A small-molecule ligand and the protein it binds are described below.
Small molecule (SMILES): CC(=O)c1ccc(NC(=O)/C(C#N)=C(\O)c2cnoc2C)cc1

Binding-site contacts:
Ligand atom C1 contacts residue THR161 of chain 1.A at 3.7 Å.
Ligand atom C3 contacts residue THR161 of chain 1.A at 3.4 Å.
Ligand atom N14 contacts residue SER220 of chain 1.A at 3.6 Å (h-bond).
Ligand atom O7 contacts residue VAL68 of chain 1.A at 3.5 Å (h-bond).
Ligand atom C1 contacts residue ATP1 of chain 1.E at 3.2 Å.
Ligand atom C15 contacts residue PRO146 of chain 1.A at 3.7 Å (hydrophobic).
Ligand atom C2 contacts residue THR161 of chain 1.A at 3.9 Å.
Ligand atom O6 contacts residue ATP1 of chain 1.E at 3.5 Å (h-bond).
Ligand atom C18 contacts residue ATP1 of chain 1.E at 3.8 Å.
Ligand atom C8 contacts residue THR161 of chain 1.A at 3.2 Å.
Ligand atom C8 contacts residue ASP159 of chain 1.A at 3.3 Å.
Ligand atom C11 contacts residue ARG216 of chain 1.A at 3.6 Å.
Ligand atom C11 contacts residue ATP1 of chain 1.E at 3.6 Å.
Ligand atom N9 contacts residue MET69 of chain 1.A at 3.3 Å.
Ligand atom N9 contacts residue THR51 of chain 1.A at 2.9 Å (h-bond).
Ligand atom N12 contacts residue ATP1 of chain 1.E at 3.5 Å.
Ligand atom C8 contacts residue ASP67 of chain 1.A at 3.6 Å.
Ligand atom C16 contacts residue ARG216 of chain 1.A at 3.8 Å.
Ligand atom C4 contacts residue SER220 of chain 1.A at 3.3 Å.
Ligand atom C10 contacts residue PRO146 of chain 1.A at 3.7 Å (hydrophobic).
Ligand atom N14 contacts residue SER218 of chain 1.A at 2.7 Å (h-bond).
Ligand atom N9 contacts residue SER220 of chain 1.A at 3.6 Å.
Ligand atom C15 contacts residue ATP1 of chain 1.E at 3.6 Å.
Ligand atom O13 contacts residue ARG216 of chain 1.A at 2.8 Å (salt-bridge).
Ligand atom N14 contacts residue VAL200 of chain 1.A at 3.7 Å.
Ligand atom O7 contacts residue ASP67 of chain 1.A at 3.7 Å.
Ligand atom C4 contacts residue ATP1 of chain 1.E at 3.2 Å.
Ligand atom N14 contacts residue ARG216 of chain 1.A at 3.4 Å (salt-bridge).
Ligand atom C16 contacts residue ATP1 of chain 1.E at 3.4 Å.
Ligand atom O13 contacts residue ATP1 of chain 1.E at 3.3 Å.
Ligand atom N12 contacts residue PRO146 of chain 1.A at 3.8 Å.
Ligand atom C19 contacts residue SER145 of chain 1.A at 3.7 Å.
Ligand atom C17 contacts residue SER145 of chain 1.A at 3.7 Å.
Ligand atom C2 contacts residue ATP1 of chain 1.E at 3.0 Å.
Ligand atom O7 contacts residue THR51 of chain 1.A at 3.1 Å (h-bond).
Ligand atom C5 contacts residue ATP1 of chain 1.E at 3.2 Å.
Ligand atom C10 contacts residue ARG216 of chain 1.A at 3.9 Å.
Ligand atom C17 contacts residue PRO146 of chain 1.A at 3.7 Å (hydrophobic).
Ligand atom C11 contacts residue SER218 of chain 1.A at 3.8 Å.
Ligand atom C10 contacts residue ATP1 of chain 1.E at 3.5 Å.

Sequence of chain 1.A:
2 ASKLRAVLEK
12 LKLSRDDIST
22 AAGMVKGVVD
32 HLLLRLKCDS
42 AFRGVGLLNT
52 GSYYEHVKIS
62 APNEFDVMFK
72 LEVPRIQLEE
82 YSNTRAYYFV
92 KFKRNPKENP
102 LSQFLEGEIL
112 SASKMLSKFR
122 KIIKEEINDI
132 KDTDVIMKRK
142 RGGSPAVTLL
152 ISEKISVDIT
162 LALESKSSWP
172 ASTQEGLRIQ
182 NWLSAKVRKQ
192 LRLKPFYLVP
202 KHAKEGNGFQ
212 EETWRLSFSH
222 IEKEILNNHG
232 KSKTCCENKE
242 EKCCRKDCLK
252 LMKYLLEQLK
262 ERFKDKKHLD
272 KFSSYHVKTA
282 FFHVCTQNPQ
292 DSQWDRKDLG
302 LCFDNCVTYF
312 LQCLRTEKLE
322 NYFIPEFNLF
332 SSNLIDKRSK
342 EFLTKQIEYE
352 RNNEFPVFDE